Sequence of chain 1.A:
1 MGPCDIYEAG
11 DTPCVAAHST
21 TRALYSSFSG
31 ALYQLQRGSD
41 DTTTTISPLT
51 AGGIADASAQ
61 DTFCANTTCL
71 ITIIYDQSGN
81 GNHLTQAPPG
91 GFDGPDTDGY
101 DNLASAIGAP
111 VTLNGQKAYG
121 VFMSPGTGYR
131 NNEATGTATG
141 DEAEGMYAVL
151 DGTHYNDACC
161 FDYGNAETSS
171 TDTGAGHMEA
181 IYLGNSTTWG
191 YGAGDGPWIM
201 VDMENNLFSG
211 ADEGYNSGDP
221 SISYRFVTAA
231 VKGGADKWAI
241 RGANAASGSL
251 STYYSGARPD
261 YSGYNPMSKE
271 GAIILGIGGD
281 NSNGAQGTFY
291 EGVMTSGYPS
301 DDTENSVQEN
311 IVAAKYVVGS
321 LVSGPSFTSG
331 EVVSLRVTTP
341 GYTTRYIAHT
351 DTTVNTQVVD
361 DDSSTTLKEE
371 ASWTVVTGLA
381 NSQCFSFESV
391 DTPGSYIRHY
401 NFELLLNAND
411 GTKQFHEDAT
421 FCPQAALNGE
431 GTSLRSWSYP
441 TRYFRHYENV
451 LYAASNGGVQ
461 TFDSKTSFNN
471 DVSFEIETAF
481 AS

Binding-site contacts:
Ligand atom O4 contacts residue GLU448 of chain 1.A at 2.8 Å (salt-bridge).
Ligand atom C2 contacts residue ASP471 of chain 1.A at 3.4 Å.
Ligand atom O3 contacts residue HIS446 of chain 1.A at 3.5 Å.
Ligand atom C1 contacts residue GLU448 of chain 1.A at 3.6 Å.
Ligand atom C2 contacts residue HIS446 of chain 1.A at 4.5 Å.
Ligand atom C3 contacts residue HIS446 of chain 1.A at 3.9 Å.
Ligand atom O2 contacts residue TYR447 of chain 1.A at 3.5 Å.
Ligand atom C1 contacts residue TYR447 of chain 1.A at 4.2 Å (hydrophobic).
Ligand atom O3 contacts residue THR339 of chain 1.A at 3.5 Å.
Ligand atom C5 contacts residue TYR342 of chain 1.A at 3.6 Å (hydrophobic).
Ligand atom O4 contacts residue TYR342 of chain 1.A at 4.3 Å.
Ligand atom O2 contacts residue ASP471 of chain 1.A at 2.6 Å (salt-bridge).
Ligand atom O3 contacts residue SER467 of chain 1.A at 3.9 Å.
Ligand atom C3 contacts residue ASP471 of chain 1.A at 3.5 Å.
Ligand atom C2 contacts residue GLU448 of chain 1.A at 4.4 Å.
Ligand atom O2 contacts residue HIS446 of chain 1.A at 3.9 Å.
Ligand atom O5 contacts residue TYR447 of chain 1.A at 3.5 Å.
Ligand atom O4 contacts residue ASN449 of chain 1.A at 4.4 Å.
Ligand atom C3 contacts residue TYR342 of chain 1.A at 4.5 Å (hydrophobic).
Ligand atom C4 contacts residue HIS446 of chain 1.A at 4.3 Å.
Ligand atom O4 contacts residue TYR447 of chain 1.A at 3.9 Å.
Ligand atom O2 contacts residue THR466 of chain 1.A at 4.1 Å.
Ligand atom O5 contacts residue HIS446 of chain 1.A at 2.8 Å (h-bond).
Ligand atom C5 contacts residue GLU448 of chain 1.A at 3.5 Å.
Ligand atom O5 contacts residue ASN449 of chain 1.A at 2.8 Å (h-bond).
Ligand atom C2 contacts residue TYR447 of chain 1.A at 4.4 Å (hydrophobic).
Ligand atom C4 contacts residue TYR342 of chain 1.A at 3.7 Å (hydrophobic).
Ligand atom C3 contacts residue GLU448 of chain 1.A at 4.2 Å.
Ligand atom O5 contacts residue GLU448 of chain 1.A at 2.8 Å (salt-bridge).
Ligand atom O3 contacts residue ASP471 of chain 1.A at 2.8 Å (salt-bridge).
Ligand atom O3 contacts residue TYR342 of chain 1.A at 3.8 Å.
Ligand atom O2 contacts residue ARG445 of chain 1.A at 3.6 Å (salt-bridge).
Ligand atom C5 contacts residue ASN449 of chain 1.A at 3.5 Å.
Ligand atom C5 contacts residue TYR447 of chain 1.A at 4.4 Å (hydrophobic).
Ligand atom C5 contacts residue HIS446 of chain 1.A at 3.6 Å.
Ligand atom C4 contacts residue GLU448 of chain 1.A at 3.6 Å.

The small molecule below binds the protein below.
Small molecule (SMILES): OC[C@@H]1O[C@@H](O)[C@H](O)[C@H]1O